This protein binds this small molecule.
Small molecule (SMILES): CC(C)CCC[C@@H](C)[C@H]1CC[C@H]2[C@@H]3CC=C4C[C@@H](OC(=O)CCC(=O)O)CC[C@]4(C)[C@H]3CC[C@]12C

Sequence of chain 1.D:
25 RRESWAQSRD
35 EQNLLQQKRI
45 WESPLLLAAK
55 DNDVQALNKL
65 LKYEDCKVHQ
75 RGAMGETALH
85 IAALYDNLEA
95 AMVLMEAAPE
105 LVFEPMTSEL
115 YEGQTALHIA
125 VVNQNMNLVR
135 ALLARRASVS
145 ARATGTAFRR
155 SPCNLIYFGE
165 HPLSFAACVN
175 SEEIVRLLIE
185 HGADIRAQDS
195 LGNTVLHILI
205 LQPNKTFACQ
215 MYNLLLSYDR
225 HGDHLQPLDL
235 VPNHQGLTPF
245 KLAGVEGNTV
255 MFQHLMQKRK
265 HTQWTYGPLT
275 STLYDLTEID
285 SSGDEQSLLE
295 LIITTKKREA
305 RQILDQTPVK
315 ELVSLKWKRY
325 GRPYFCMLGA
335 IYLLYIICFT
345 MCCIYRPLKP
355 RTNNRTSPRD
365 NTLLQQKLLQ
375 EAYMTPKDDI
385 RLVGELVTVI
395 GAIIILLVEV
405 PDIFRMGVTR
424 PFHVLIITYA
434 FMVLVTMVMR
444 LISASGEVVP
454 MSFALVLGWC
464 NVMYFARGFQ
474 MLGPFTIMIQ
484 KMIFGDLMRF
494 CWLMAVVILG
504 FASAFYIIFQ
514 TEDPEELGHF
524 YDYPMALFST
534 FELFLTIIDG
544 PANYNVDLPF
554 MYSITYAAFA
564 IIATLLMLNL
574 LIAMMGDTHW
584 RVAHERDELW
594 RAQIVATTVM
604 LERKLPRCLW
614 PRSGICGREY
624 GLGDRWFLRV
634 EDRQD

Binding-site contacts:
Ligand atom CAM contacts residue TYR467 of chain 1.D at 3.6 Å (hydrophobic).
Ligand atom CAU contacts residue TYR336 of chain 1.D at 3.5 Å (hydrophobic).
Ligand atom CAN contacts residue GLY395 of chain 1.D at 3.9 Å.
Ligand atom OAH contacts residue ARG470 of chain 1.D at 3.1 Å (salt-bridge).
Ligand atom CAX contacts residue TYR467 of chain 1.D at 3.2 Å (hydrophobic).
Ligand atom CAL contacts residue HIS426 of chain 1.D at 3.7 Å.
Ligand atom CAP contacts residue ILE399 of chain 1.D at 3.7 Å (hydrophobic).
Ligand atom CAA contacts residue VAL391 of chain 1.D at 3.8 Å (hydrophobic).
Ligand atom CAA contacts residue TYR339 of chain 1.D at 3.6 Å (hydrophobic).
Ligand atom OAF contacts residue MET603 of chain 1.D at 3.7 Å.
Ligand atom CAM contacts residue HIS426 of chain 1.D at 3.7 Å.
Ligand atom CAQ contacts residue ILE399 of chain 1.D at 3.8 Å (hydrophobic).
Ligand atom CAB contacts residue ILE394 of chain 1.D at 4.0 Å (hydrophobic).
Ligand atom OAF contacts residue THR600 of chain 1.D at 3.6 Å.
Ligand atom CAC contacts residue TYR339 of chain 1.D at 3.7 Å (hydrophobic).
Ligand atom CBE contacts residue ILE399 of chain 1.D at 4.0 Å (hydrophobic).
Ligand atom CAE contacts residue LEU332 of chain 1.D at 3.8 Å (hydrophobic).
Ligand atom CAJ contacts residue GLY395 of chain 1.D at 3.8 Å.
Ligand atom CAK contacts residue GLU403 of chain 1.D at 4.0 Å.
Ligand atom OAW contacts residue MET603 of chain 1.D at 3.7 Å.
Ligand atom CAR contacts residue TYR467 of chain 1.D at 3.4 Å (hydrophobic).
Ligand atom CAV contacts residue MET603 of chain 1.D at 3.9 Å (hydrophobic).
Ligand atom CBG contacts residue ILE399 of chain 1.D at 3.9 Å (hydrophobic).
Ligand atom CAB contacts residue GLY395 of chain 1.D at 4.0 Å.
Ligand atom CAV contacts residue GLU403 of chain 1.D at 3.6 Å.
Ligand atom OAG contacts residue HIS426 of chain 1.D at 3.0 Å (h-bond).
Ligand atom CAC contacts residue TYR336 of chain 1.D at 4.0 Å (hydrophobic).
Ligand atom OAG contacts residue PHE425 of chain 1.D at 3.0 Å.
Ligand atom OAF contacts residue ALA599 of chain 1.D at 3.2 Å (h-bond).
Ligand atom CAB contacts residue VAL391 of chain 1.D at 3.8 Å (hydrophobic).
Ligand atom CAI contacts residue GLU403 of chain 1.D at 3.1 Å.
Ligand atom CAK contacts residue VAL402 of chain 1.D at 3.5 Å (hydrophobic).
Ligand atom CAP contacts residue ILE398 of chain 1.D at 3.8 Å (hydrophobic).
Ligand atom CAL contacts residue TYR467 of chain 1.D at 3.5 Å (hydrophobic).
Ligand atom CAY contacts residue HIS426 of chain 1.D at 3.7 Å.
Ligand atom OAW contacts residue TYR467 of chain 1.D at 3.6 Å (h-bond).
Ligand atom OAF contacts residue TYR467 of chain 1.D at 3.1 Å (h-bond).
Ligand atom CAZ contacts residue GLU403 of chain 1.D at 3.7 Å.
Ligand atom CAL contacts residue MET603 of chain 1.D at 3.9 Å (hydrophobic).
Ligand atom OAH contacts residue TYR467 of chain 1.D at 3.7 Å.